A protein and the small-molecule ligand that binds it are described below.
Small molecule (SMILES): COc1ccc2nc(SCc3ncc(C)c(OC)c3C)[nH]c2c1

Binding-site contacts:
Ligand atom CX2 contacts residue ALA330 of chain 1.B at 4.1 Å (hydrophobic).
Ligand atom C1 contacts residue HEM1 of chain 1.E at 3.9 Å.
Ligand atom N1 contacts residue PHE87 of chain 1.B at 3.3 Å.
Ligand atom S contacts residue ALA330 of chain 1.B at 3.5 Å (h-bond).
Ligand atom CD1 contacts residue THR438 of chain 1.B at 3.9 Å.
Ligand atom C4 contacts residue LEU20 of chain 1.B at 4.0 Å (hydrophobic).
Ligand atom C3 contacts residue THR438 of chain 1.B at 4.0 Å.
Ligand atom O3 contacts residue TYR51 of chain 1.B at 4.1 Å.
Ligand atom CF1 contacts residue LEU437 of chain 1.B at 3.9 Å (hydrophobic).
Ligand atom CS2 contacts residue LEU437 of chain 1.B at 3.6 Å (hydrophobic).
Ligand atom S contacts residue ALA328 of chain 1.B at 3.9 Å.
Ligand atom C1 contacts residue ALA264 of chain 1.B at 3.5 Å (hydrophobic).
Ligand atom CF1 contacts residue PRO329 of chain 1.B at 4.0 Å (hydrophobic).
Ligand atom C3 contacts residue LEU437 of chain 1.B at 3.9 Å (hydrophobic).
Ligand atom NE1 contacts residue PRO329 of chain 1.B at 3.5 Å.
Ligand atom NE1 contacts residue LEU437 of chain 1.B at 2.8 Å (h-bond).
Ligand atom CE2 contacts residue PHE87 of chain 1.B at 2.9 Å (hydrophobic).
Ligand atom CZ3 contacts residue LEU188 of chain 1.B at 3.9 Å (hydrophobic).
Ligand atom CH2 contacts residue VAL26 of chain 1.B at 3.6 Å (hydrophobic).
Ligand atom N1 contacts residue ALA328 of chain 1.B at 3.2 Å.
Ligand atom C2 contacts residue THR438 of chain 1.B at 3.9 Å.
Ligand atom CG contacts residue PHE87 of chain 1.B at 3.9 Å (hydrophobic).
Ligand atom CE3 contacts residue ALA74 of chain 1.B at 3.8 Å (hydrophobic).
Ligand atom C4 contacts residue LEU29 of chain 1.B at 4.1 Å (hydrophobic).
Ligand atom C1 contacts residue PHE87 of chain 1.B at 3.0 Å (hydrophobic).
Ligand atom CZ2 contacts residue LEU437 of chain 1.B at 3.7 Å (hydrophobic).
Ligand atom C4 contacts residue LEU188 of chain 1.B at 3.7 Å (hydrophobic).
Ligand atom CE1 contacts residue PHE87 of chain 1.B at 3.7 Å (hydrophobic).
Ligand atom CD1 contacts residue PHE87 of chain 1.B at 4.1 Å (hydrophobic).
Ligand atom O3 contacts residue LEU188 of chain 1.B at 3.4 Å.
Ligand atom C2 contacts residue ALA264 of chain 1.B at 3.8 Å (hydrophobic).
Ligand atom S contacts residue PRO329 of chain 1.B at 3.7 Å.
Ligand atom CZ2 contacts residue VAL26 of chain 1.B at 3.3 Å (hydrophobic).
Ligand atom CF1 contacts residue ALA330 of chain 1.B at 3.8 Å (hydrophobic).
Ligand atom CE2 contacts residue ALA328 of chain 1.B at 3.2 Å (hydrophobic).
Ligand atom C4 contacts residue TYR51 of chain 1.B at 4.0 Å (hydrophobic).
Ligand atom NV contacts residue ALA330 of chain 1.B at 3.9 Å.
Ligand atom CZ contacts residue PHE87 of chain 1.B at 3.1 Å (hydrophobic).
Ligand atom C2 contacts residue ILE263 of chain 1.B at 3.7 Å (hydrophobic).
Ligand atom O2 contacts residue ALA264 of chain 1.B at 4.1 Å.

Sequence of chain 1.B:
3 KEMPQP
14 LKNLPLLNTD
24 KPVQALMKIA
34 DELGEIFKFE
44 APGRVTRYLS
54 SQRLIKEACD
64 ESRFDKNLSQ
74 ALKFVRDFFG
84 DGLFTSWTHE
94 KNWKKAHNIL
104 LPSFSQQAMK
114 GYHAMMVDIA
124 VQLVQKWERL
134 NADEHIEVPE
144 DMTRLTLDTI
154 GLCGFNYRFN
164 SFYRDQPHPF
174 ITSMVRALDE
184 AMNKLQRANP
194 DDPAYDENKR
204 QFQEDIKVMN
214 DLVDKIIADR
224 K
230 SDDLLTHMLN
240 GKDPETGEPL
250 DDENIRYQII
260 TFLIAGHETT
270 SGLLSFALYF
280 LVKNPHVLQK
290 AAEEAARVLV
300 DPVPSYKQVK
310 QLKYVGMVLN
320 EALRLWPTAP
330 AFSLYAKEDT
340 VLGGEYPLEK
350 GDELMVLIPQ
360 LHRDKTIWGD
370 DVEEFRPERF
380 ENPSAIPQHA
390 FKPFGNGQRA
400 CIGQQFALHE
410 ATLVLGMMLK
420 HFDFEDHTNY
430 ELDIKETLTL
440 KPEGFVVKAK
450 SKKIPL